This small molecule binds to this protein.
Small molecule (SMILES): CN(C(=O)c1cc2c(s1)-c1ccccc1OC2)c1ccccc1Cl

Binding-site contacts:
Ligand atom C6 contacts residue ILE689 of chain 1.A at 4.0 Å (hydrophobic).
Ligand atom C17 contacts residue MET662 of chain 1.A at 3.6 Å (hydrophobic).
Ligand atom C5 contacts residue ILE689 of chain 1.A at 3.9 Å (hydrophobic).
Ligand atom C18 contacts residue LYS691 of chain 1.A at 3.9 Å.
Ligand atom N1 contacts residue ASP822 of chain 1.A at 4.0 Å.
Ligand atom C10 contacts residue ILE737 of chain 1.A at 3.9 Å (hydrophobic).
Ligand atom C4 contacts residue VAL740 of chain 1.A at 3.6 Å (hydrophobic).
Ligand atom C1 contacts residue MET811 of chain 1.A at 3.6 Å (hydrophobic).
Ligand atom CL1 contacts residue LYS691 of chain 1.A at 3.9 Å.
Ligand atom O2 contacts residue ASP822 of chain 1.A at 2.9 Å (salt-bridge).
Ligand atom O1 contacts residue VAL740 of chain 1.A at 3.3 Å (h-bond).
Ligand atom C3 contacts residue MET811 of chain 1.A at 3.7 Å (hydrophobic).
Ligand atom C19 contacts residue ASP822 of chain 1.A at 3.2 Å.
Ligand atom CL1 contacts residue ILE689 of chain 1.A at 3.2 Å.
Ligand atom C1 contacts residue TRP670 of chain 1.A at 3.7 Å (hydrophobic).
Ligand atom O2 contacts residue TYR725 of chain 1.A at 3.5 Å (h-bond).
Ligand atom C7 contacts residue PHE819 of chain 1.A at 3.8 Å (hydrophobic).
Ligand atom C6 contacts residue MET811 of chain 1.A at 3.8 Å (hydrophobic).
Ligand atom C5 contacts residue MET811 of chain 1.A at 3.7 Å (hydrophobic).
Ligand atom C19 contacts residue LYS691 of chain 1.A at 3.7 Å.
Ligand atom C9 contacts residue ILE689 of chain 1.A at 3.9 Å (hydrophobic).
Ligand atom C7 contacts residue TYR725 of chain 1.A at 3.9 Å (hydrophobic).
Ligand atom C2 contacts residue ILE739 of chain 1.A at 3.8 Å (hydrophobic).
Ligand atom C12 contacts residue ASP822 of chain 1.A at 3.8 Å.
Ligand atom C10 contacts residue ILE821 of chain 1.A at 3.5 Å (hydrophobic).
Ligand atom C4 contacts residue MET811 of chain 1.A at 3.9 Å (hydrophobic).
Ligand atom C2 contacts residue VAL740 of chain 1.A at 3.7 Å (hydrophobic).
Ligand atom O1 contacts residue GLU738 of chain 1.A at 3.3 Å (salt-bridge).
Ligand atom C8 contacts residue ILE821 of chain 1.A at 3.7 Å (hydrophobic).
Ligand atom C3 contacts residue VAL740 of chain 1.A at 3.1 Å (hydrophobic).
Ligand atom C3 contacts residue ILE739 of chain 1.A at 3.9 Å (hydrophobic).
Ligand atom C7 contacts residue ILE821 of chain 1.A at 3.8 Å (hydrophobic).
Ligand atom C11 contacts residue ILE821 of chain 1.A at 3.8 Å (hydrophobic).
Ligand atom C10 contacts residue TYR725 of chain 1.A at 3.8 Å (hydrophobic).
Ligand atom C7 contacts residue GLU738 of chain 1.A at 3.8 Å.
Ligand atom CL1 contacts residue ILE737 of chain 1.A at 3.1 Å.
Ligand atom C17 contacts residue PRO668 of chain 1.A at 3.9 Å (hydrophobic).
Ligand atom O2 contacts residue ILE821 of chain 1.A at 3.9 Å.
Ligand atom C2 contacts residue MET811 of chain 1.A at 3.5 Å (hydrophobic).
Ligand atom S1 contacts residue ILE689 of chain 1.A at 3.8 Å.

Sequence of chain 1.A:
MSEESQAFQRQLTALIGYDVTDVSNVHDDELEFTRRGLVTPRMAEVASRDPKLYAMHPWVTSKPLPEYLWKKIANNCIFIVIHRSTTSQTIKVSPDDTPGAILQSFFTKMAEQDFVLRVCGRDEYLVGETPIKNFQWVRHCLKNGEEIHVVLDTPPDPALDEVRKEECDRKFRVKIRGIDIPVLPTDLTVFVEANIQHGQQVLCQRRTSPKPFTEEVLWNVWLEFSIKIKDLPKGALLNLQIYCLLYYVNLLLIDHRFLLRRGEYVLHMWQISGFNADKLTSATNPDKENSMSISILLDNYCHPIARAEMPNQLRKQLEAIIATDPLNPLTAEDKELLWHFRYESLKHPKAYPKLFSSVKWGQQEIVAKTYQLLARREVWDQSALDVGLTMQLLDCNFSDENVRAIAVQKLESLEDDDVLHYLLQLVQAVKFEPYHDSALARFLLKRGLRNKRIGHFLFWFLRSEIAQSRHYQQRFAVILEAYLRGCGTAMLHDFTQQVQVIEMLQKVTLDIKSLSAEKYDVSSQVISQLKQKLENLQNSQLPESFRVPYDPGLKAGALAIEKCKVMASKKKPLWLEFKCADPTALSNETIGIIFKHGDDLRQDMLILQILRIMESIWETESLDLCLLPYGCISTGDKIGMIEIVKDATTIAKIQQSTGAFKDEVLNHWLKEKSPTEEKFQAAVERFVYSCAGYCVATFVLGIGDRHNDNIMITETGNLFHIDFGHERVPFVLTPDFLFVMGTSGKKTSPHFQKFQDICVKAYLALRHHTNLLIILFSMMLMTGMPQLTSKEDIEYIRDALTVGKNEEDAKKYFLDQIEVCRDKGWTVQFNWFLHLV